Sequence of chain 1.B:
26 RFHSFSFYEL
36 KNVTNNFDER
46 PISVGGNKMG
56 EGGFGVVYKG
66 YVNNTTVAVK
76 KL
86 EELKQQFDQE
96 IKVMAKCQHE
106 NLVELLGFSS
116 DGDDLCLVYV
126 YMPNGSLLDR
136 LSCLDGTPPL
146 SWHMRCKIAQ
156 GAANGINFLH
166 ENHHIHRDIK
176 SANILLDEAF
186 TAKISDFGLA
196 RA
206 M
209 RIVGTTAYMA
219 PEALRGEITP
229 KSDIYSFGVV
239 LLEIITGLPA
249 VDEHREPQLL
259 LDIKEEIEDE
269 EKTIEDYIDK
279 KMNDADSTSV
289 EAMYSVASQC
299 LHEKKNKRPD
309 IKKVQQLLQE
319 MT

A protein and the small-molecule ligand that binds it are described below.
Small molecule (SMILES): COC(=O)N1CCN(C2CCC(Nc3nc(Nc4cnn(C)c4)nc4ccc(CC#N)nc34)CC2)CC1

Binding-site contacts:
Ligand atom C33 contacts residue ASP134 of chain 1.B at 3.7 Å.
Ligand atom C6 contacts residue GLY130 of chain 1.B at 3.5 Å.
Ligand atom C24 contacts residue ASP134 of chain 1.B at 3.6 Å.
Ligand atom C30 contacts residue LEU139 of chain 1.B at 3.3 Å (hydrophobic).
Ligand atom C6 contacts residue TYR126 of chain 1.B at 3.5 Å (hydrophobic).
Ligand atom C15 contacts residue MET127 of chain 1.B at 3.7 Å (hydrophobic).
Ligand atom C26 contacts residue GLY55 of chain 1.B at 3.5 Å.
Ligand atom C5 contacts residue GLY130 of chain 1.B at 3.4 Å.
Ligand atom N7 contacts residue MET127 of chain 1.B at 2.6 Å (h-bond).
Ligand atom N20 contacts residue GLY57 of chain 1.B at 3.6 Å.
Ligand atom C5 contacts residue MET127 of chain 1.B at 3.2 Å (hydrophobic).
Ligand atom N28 contacts residue ASP134 of chain 1.B at 2.9 Å (salt-bridge).
Ligand atom C33 contacts residue GLU56 of chain 1.B at 3.7 Å.
Ligand atom C8 contacts residue MET127 of chain 1.B at 3.6 Å (hydrophobic).
Ligand atom C19 contacts residue LYS75 of chain 1.B at 3.7 Å.
Ligand atom C6 contacts residue MET127 of chain 1.B at 3.2 Å (hydrophobic).
Ligand atom C30 contacts residue ASP134 of chain 1.B at 3.2 Å.
Ligand atom C11 contacts residue LEU180 of chain 1.B at 3.2 Å (hydrophobic).
Ligand atom C29 contacts residue MET54 of chain 1.B at 2.9 Å (hydrophobic).
Ligand atom N12 contacts residue LEU180 of chain 1.B at 3.3 Å.
Ligand atom C15 contacts residue VAL125 of chain 1.B at 3.4 Å (hydrophobic).
Ligand atom N17 contacts residue MET127 of chain 1.B at 3.1 Å (h-bond).
Ligand atom C27 contacts residue VAL62 of chain 1.B at 3.5 Å (hydrophobic).
Ligand atom C4 contacts residue GLY130 of chain 1.B at 3.5 Å.
Ligand atom C30 contacts residue MET54 of chain 1.B at 3.6 Å (hydrophobic).
Ligand atom C16 contacts residue ALA73 of chain 1.B at 3.6 Å (hydrophobic).
Ligand atom C1 contacts residue ILE47 of chain 1.B at 3.7 Å (hydrophobic).
Ligand atom N7 contacts residue TYR126 of chain 1.B at 3.6 Å.
Ligand atom C15 contacts residue LEU180 of chain 1.B at 3.7 Å (hydrophobic).
Ligand atom N21 contacts residue VAL62 of chain 1.B at 3.7 Å.
Ligand atom C26 contacts residue GLU56 of chain 1.B at 3.6 Å.
Ligand atom O36 contacts residue LEU139 of chain 1.B at 3.4 Å.
Ligand atom C32 contacts residue ASP134 of chain 1.B at 3.6 Å.
Ligand atom C29 contacts residue ASP134 of chain 1.B at 3.3 Å.
Ligand atom N20 contacts residue LYS75 of chain 1.B at 3.1 Å (salt-bridge).
Ligand atom C18 contacts residue TYR124 of chain 1.B at 3.4 Å (hydrophobic).
Ligand atom C14 contacts residue TYR124 of chain 1.B at 3.4 Å (hydrophobic).
Ligand atom C13 contacts residue LEU180 of chain 1.B at 3.6 Å (hydrophobic).
Ligand atom C15 contacts residue ALA73 of chain 1.B at 3.5 Å (hydrophobic).
Ligand atom C16 contacts residue LEU180 of chain 1.B at 3.4 Å (hydrophobic).